A small-molecule ligand and the protein it binds are described below.
Small molecule (SMILES): CC(=O)N[C@H]1[C@H](O[C@H]2[C@H](O)[C@@H](NC(C)=O)CO[C@@H]2CO)O[C@H](CO)[C@@H](O[C@@H]2O[C@H](CO)[C@@H](O)[C@H](O)[C@@H]2O)[C@@H]1O

Sequence of chain 1.A:
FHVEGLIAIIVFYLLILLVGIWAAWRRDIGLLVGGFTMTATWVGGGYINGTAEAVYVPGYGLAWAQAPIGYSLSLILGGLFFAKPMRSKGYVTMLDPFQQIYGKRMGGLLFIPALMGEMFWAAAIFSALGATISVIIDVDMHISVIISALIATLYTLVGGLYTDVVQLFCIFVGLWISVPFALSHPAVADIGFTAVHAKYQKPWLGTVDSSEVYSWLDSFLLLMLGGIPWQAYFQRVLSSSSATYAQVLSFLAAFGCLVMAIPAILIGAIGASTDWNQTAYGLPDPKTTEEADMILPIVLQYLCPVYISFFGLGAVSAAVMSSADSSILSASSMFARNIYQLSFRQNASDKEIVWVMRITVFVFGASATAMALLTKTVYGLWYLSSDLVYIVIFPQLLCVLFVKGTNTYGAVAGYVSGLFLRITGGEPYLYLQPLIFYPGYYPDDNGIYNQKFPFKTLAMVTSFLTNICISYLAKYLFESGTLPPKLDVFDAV

Binding-site contacts:
Ligand atom C1 contacts residue ASN301 of chain 1.A at 1.5 Å.
Ligand atom C7 contacts residue ASN301 of chain 1.A at 3.3 Å.
Ligand atom N2 contacts residue ASN301 of chain 1.A at 2.8 Å (h-bond).
Ligand atom C3 contacts residue ASN301 of chain 1.A at 3.9 Å.
Ligand atom C5 contacts residue ASN301 of chain 1.A at 3.6 Å.
Ligand atom C2 contacts residue ASN301 of chain 1.A at 2.6 Å.
Ligand atom O5 contacts residue ASN301 of chain 1.A at 2.4 Å (h-bond).
Ligand atom C8 contacts residue ASN301 of chain 1.A at 3.8 Å.
Ligand atom C8 contacts residue GLN302 of chain 1.A at 3.8 Å.
Ligand atom O7 contacts residue GLN302 of chain 1.A at 4.0 Å.
Ligand atom C7 contacts residue GLN302 of chain 1.A at 4.4 Å.
Ligand atom O7 contacts residue ASN301 of chain 1.A at 3.0 Å (h-bond).
Ligand atom C4 contacts residue ASN301 of chain 1.A at 4.3 Å.